A small-molecule ligand and the protein it binds are described below.
Small molecule (SMILES): CC(=O)N[C@H]1[C@@H](O[P](=O)(O)O[P](=O)(O)OC[C@H]2O[C@@H](n3ccc(=O)[nH]c3=O)[C@H](O)[C@@H]2O)O[C@H](CO)[C@@H](O)[C@@H]1O

Binding-site contacts:
Ligand atom O2B contacts residue ASP112 of chain 1.C at 3.4 Å (salt-bridge).
Ligand atom O2' contacts residue PRO27 of chain 1.C at 3.1 Å (h-bond).
Ligand atom O2' contacts residue THR28 of chain 1.C at 3.4 Å.
Ligand atom O4' contacts residue ARG94 of chain 1.C at 3.0 Å (salt-bridge).
Ligand atom O2 contacts residue PRO27 of chain 1.C at 3.5 Å.
Ligand atom O4 contacts residue GLY88 of chain 1.C at 3.0 Å.
Ligand atom O4' contacts residue ASP199 of chain 1.C at 3.3 Å (salt-bridge).
Ligand atom PB contacts residue MG1 of chain 1.DA at 3.4 Å.
Ligand atom O4 contacts residue ASP59 of chain 1.C at 3.4 Å (salt-bridge).
Ligand atom C3B contacts residue SER111 of chain 1.C at 3.4 Å.
Ligand atom O3B contacts residue SER111 of chain 1.C at 3.0 Å (h-bond).
Ligand atom O4 contacts residue ASN86 of chain 1.C at 2.9 Å (h-bond).
Ligand atom C4' contacts residue ASP199 of chain 1.C at 3.3 Å.
Ligand atom O2' contacts residue PHE29 of chain 1.C at 3.3 Å (h-bond).
Ligand atom N3 contacts residue ASP59 of chain 1.C at 2.7 Å (salt-bridge).
Ligand atom C6' contacts residue ARG94 of chain 1.C at 3.6 Å.
Ligand atom C2 contacts residue ASN89 of chain 1.C at 3.6 Å.
Ligand atom C2 contacts residue ASP59 of chain 1.C at 3.6 Å.
Ligand atom O2 contacts residue ASP59 of chain 1.C at 3.6 Å.
Ligand atom O2A contacts residue MG1 of chain 1.DA at 2.2 Å.
Ligand atom O2 contacts residue PRO93 of chain 1.C at 3.5 Å.
Ligand atom O4' contacts residue ASP110 of chain 1.C at 2.6 Å (salt-bridge).
Ligand atom C6' contacts residue ASP199 of chain 1.C at 3.2 Å.
Ligand atom C5B contacts residue ASP110 of chain 1.C at 3.7 Å.
Ligand atom C4 contacts residue ASP59 of chain 1.C at 3.5 Å.
Ligand atom O2 contacts residue ASN89 of chain 1.C at 3.5 Å (h-bond).
Ligand atom O4 contacts residue ASN89 of chain 1.C at 3.4 Å (h-bond).
Ligand atom C4' contacts residue ASP110 of chain 1.C at 3.5 Å.
Ligand atom N3 contacts residue ASN89 of chain 1.C at 3.4 Å (h-bond).
Ligand atom O4B contacts residue ALA90 of chain 1.C at 3.4 Å.
Ligand atom O2A contacts residue ASP112 of chain 1.C at 3.0 Å (salt-bridge).
Ligand atom C4 contacts residue GLY88 of chain 1.C at 3.5 Å.
Ligand atom O2B contacts residue MG1 of chain 1.DA at 2.1 Å.
Ligand atom O3B contacts residue PRO27 of chain 1.C at 2.6 Å (h-bond).
Ligand atom C4 contacts residue ASN89 of chain 1.C at 3.5 Å.
Ligand atom O3B contacts residue ASP110 of chain 1.C at 3.5 Å.
Ligand atom O6' contacts residue ASP199 of chain 1.C at 2.9 Å (salt-bridge).
Ligand atom O2' contacts residue SER111 of chain 1.C at 2.7 Å (h-bond).
Ligand atom PA contacts residue MG1 of chain 1.DA at 3.5 Å.
Ligand atom C2B contacts residue SER111 of chain 1.C at 3.5 Å.

Sequence of chain 1.C:
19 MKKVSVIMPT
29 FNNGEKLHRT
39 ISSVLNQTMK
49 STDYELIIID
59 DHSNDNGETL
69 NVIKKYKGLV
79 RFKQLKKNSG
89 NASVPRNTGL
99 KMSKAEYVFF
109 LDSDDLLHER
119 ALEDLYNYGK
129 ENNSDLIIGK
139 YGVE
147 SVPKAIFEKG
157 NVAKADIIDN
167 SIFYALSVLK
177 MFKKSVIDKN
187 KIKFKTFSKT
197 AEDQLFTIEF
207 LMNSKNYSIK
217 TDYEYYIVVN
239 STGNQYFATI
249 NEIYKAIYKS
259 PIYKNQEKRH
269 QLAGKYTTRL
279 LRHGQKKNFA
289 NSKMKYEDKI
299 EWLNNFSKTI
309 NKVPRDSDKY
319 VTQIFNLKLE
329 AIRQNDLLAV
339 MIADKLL